Sequence of chain 1.B:
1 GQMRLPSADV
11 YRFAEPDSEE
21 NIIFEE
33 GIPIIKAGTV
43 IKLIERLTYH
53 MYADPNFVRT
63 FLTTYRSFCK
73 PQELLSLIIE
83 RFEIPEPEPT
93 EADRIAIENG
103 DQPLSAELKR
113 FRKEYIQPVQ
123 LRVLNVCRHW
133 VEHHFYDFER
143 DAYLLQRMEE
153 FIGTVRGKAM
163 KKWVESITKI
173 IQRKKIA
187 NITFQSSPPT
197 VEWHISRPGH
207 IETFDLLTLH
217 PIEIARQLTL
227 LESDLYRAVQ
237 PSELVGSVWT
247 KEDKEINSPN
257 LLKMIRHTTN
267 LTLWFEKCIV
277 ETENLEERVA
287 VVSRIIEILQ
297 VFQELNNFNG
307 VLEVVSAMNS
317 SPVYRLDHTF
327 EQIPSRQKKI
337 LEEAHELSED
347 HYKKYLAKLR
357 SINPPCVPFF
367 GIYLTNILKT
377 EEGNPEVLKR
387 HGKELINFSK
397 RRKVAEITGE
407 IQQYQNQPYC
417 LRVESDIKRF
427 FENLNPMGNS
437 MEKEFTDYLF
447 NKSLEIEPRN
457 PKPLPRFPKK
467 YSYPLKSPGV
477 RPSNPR

The small molecule below binds the protein below.
Small molecule (SMILES): Cc1ccc2[nH]cc(C[C@H](N)C(=O)NC3CCN(Cc4c[nH]c5ccc(Cl)cc45)CC3)c2c1

Binding-site contacts:
Ligand atom C3 contacts residue LYS334 of chain 1.B at 3.6 Å.
Ligand atom C18 contacts residue ASN315 of chain 1.B at 3.5 Å.
Ligand atom C5 contacts residue LYS334 of chain 1.B at 3.9 Å.
Ligand atom C1 contacts residue LYS334 of chain 1.B at 3.8 Å.
Ligand atom N4 contacts residue TYR320 of chain 1.B at 3.5 Å.
Ligand atom C6 contacts residue LYS334 of chain 1.B at 4.2 Å.
Ligand atom C20 contacts residue LEU337 of chain 1.B at 4.2 Å (hydrophobic).
Ligand atom C3 contacts residue PHE326 of chain 1.B at 3.6 Å (hydrophobic).
Ligand atom C16 contacts residue ASN315 of chain 1.B at 3.9 Å.
Ligand atom C16 contacts residue TYR320 of chain 1.B at 3.9 Å (hydrophobic).
Ligand atom C14 contacts residue PHE326 of chain 1.B at 4.0 Å (hydrophobic).
Ligand atom C17 contacts residue LEU337 of chain 1.B at 4.2 Å (hydrophobic).
Ligand atom C17 contacts residue ASN315 of chain 1.B at 3.0 Å.
Ligand atom C22 contacts residue TYR320 of chain 1.B at 4.1 Å (hydrophobic).
Ligand atom C contacts residue LYS334 of chain 1.B at 3.2 Å.
Ligand atom C15 contacts residue TYR320 of chain 1.B at 4.0 Å (hydrophobic).
Ligand atom C4 contacts residue PHE326 of chain 1.B at 3.9 Å (hydrophobic).
Ligand atom C16 contacts residue LEU337 of chain 1.B at 4.2 Å (hydrophobic).
Ligand atom C16 contacts residue MET314 of chain 1.B at 3.6 Å (hydrophobic).
Ligand atom CL contacts residue HIS341 of chain 1.B at 3.7 Å.
Ligand atom N contacts residue LYS334 of chain 1.B at 3.3 Å.
Ligand atom C15 contacts residue PHE326 of chain 1.B at 3.5 Å (hydrophobic).
Ligand atom C12 contacts residue PHE326 of chain 1.B at 4.2 Å (hydrophobic).
Ligand atom C11 contacts residue ASP323 of chain 1.B at 4.0 Å.
Ligand atom C23 contacts residue TYR320 of chain 1.B at 3.7 Å (hydrophobic).
Ligand atom N4 contacts residue PHE326 of chain 1.B at 3.9 Å.
Ligand atom C24 contacts residue LYS334 of chain 1.B at 3.9 Å.
Ligand atom N4 contacts residue MET314 of chain 1.B at 2.7 Å (h-bond).
Ligand atom C contacts residue GLU338 of chain 1.B at 4.0 Å.
Ligand atom C15 contacts residue MET314 of chain 1.B at 3.9 Å (hydrophobic).
Ligand atom C2 contacts residue LYS334 of chain 1.B at 3.5 Å.
Ligand atom C19 contacts residue LEU337 of chain 1.B at 4.1 Å (hydrophobic).
Ligand atom C17 contacts residue MET314 of chain 1.B at 3.8 Å (hydrophobic).
Ligand atom C18 contacts residue LEU337 of chain 1.B at 4.1 Å (hydrophobic).
Ligand atom N contacts residue PHE326 of chain 1.B at 3.4 Å (h-bond).
Ligand atom C18 contacts residue HIS341 of chain 1.B at 4.1 Å.
Ligand atom C4 contacts residue LYS334 of chain 1.B at 3.4 Å.
Ligand atom C21 contacts residue LEU337 of chain 1.B at 4.2 Å (hydrophobic).
Ligand atom C13 contacts residue PHE326 of chain 1.B at 3.7 Å (hydrophobic).
Ligand atom CL contacts residue GLU338 of chain 1.B at 2.9 Å.